Sequence of chain 1.A:
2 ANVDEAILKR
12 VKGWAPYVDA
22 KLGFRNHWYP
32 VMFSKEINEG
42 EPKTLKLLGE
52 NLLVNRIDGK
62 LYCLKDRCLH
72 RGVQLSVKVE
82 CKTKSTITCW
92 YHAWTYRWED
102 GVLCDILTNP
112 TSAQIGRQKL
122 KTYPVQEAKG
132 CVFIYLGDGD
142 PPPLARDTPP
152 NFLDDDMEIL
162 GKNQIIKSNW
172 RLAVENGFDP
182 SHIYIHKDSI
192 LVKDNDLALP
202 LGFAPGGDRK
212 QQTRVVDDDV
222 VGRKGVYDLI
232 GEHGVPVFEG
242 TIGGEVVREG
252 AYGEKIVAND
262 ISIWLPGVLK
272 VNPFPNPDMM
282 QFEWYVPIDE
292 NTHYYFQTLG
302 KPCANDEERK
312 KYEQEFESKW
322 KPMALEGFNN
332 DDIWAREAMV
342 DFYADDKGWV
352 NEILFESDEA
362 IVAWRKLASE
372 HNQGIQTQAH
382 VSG

This small molecule binds to this protein.
Small molecule (SMILES): c1ccc2c(c1)[nH]c1ccccc12

Binding-site contacts:
Ligand atom C1 contacts residue GLU284 of chain 1.A at 3.6 Å.
Ligand atom C3 contacts residue GLN282 of chain 1.A at 3.7 Å.
Ligand atom C9A contacts residue HIS183 of chain 1.A at 4.2 Å.
Ligand atom C8 contacts residue HIS183 of chain 1.A at 3.6 Å.
Ligand atom C7 contacts residue ILE262 of chain 1.A at 3.2 Å (hydrophobic).
Ligand atom C5 contacts residue ALA259 of chain 1.A at 3.7 Å (hydrophobic).
Ligand atom C4B contacts residue ILE262 of chain 1.A at 4.2 Å (hydrophobic).
Ligand atom C2 contacts residue ASN330 of chain 1.A at 3.1 Å.
Ligand atom C5 contacts residue VAL272 of chain 1.A at 4.2 Å (hydrophobic).
Ligand atom C4 contacts residue VAL272 of chain 1.A at 4.2 Å (hydrophobic).
Ligand atom N9 contacts residue LEU270 of chain 1.A at 4.0 Å.
Ligand atom C8 contacts residue GLY178 of chain 1.A at 4.0 Å.
Ligand atom N9 contacts residue HIS183 of chain 1.A at 3.3 Å.
Ligand atom C4A contacts residue VAL272 of chain 1.A at 4.0 Å (hydrophobic).
Ligand atom C3 contacts residue ASN330 of chain 1.A at 3.4 Å.
Ligand atom C8A contacts residue HIS183 of chain 1.A at 3.5 Å.
Ligand atom C8A contacts residue GLY178 of chain 1.A at 3.7 Å.
Ligand atom C1 contacts residue LEU270 of chain 1.A at 3.6 Å (hydrophobic).
Ligand atom C3 contacts residue PHE275 of chain 1.A at 3.6 Å (hydrophobic).
Ligand atom C6 contacts residue ILE262 of chain 1.A at 3.7 Å (hydrophobic).
Ligand atom C8 contacts residue ASP180 of chain 1.A at 3.9 Å.
Ligand atom C9A contacts residue GLY178 of chain 1.A at 4.0 Å.
Ligand atom C1 contacts residue ASN330 of chain 1.A at 3.9 Å.
Ligand atom C4 contacts residue PHE329 of chain 1.A at 3.5 Å (hydrophobic).
Ligand atom N9 contacts residue GLY178 of chain 1.A at 2.9 Å (h-bond).
Ligand atom C5 contacts residue ILE262 of chain 1.A at 4.2 Å (hydrophobic).
Ligand atom C9A contacts residue FE21 of chain 1.E at 3.7 Å.
Ligand atom C8 contacts residue ILE262 of chain 1.A at 3.3 Å (hydrophobic).
Ligand atom C4A contacts residue PHE329 of chain 1.A at 4.1 Å (hydrophobic).
Ligand atom C2 contacts residue GLU284 of chain 1.A at 3.5 Å.
Ligand atom C1 contacts residue FE21 of chain 1.E at 3.8 Å.
Ligand atom C9A contacts residue LEU270 of chain 1.A at 3.9 Å (hydrophobic).
Ligand atom C3 contacts residue PHE329 of chain 1.A at 4.0 Å (hydrophobic).
Ligand atom C4A contacts residue FE21 of chain 1.E at 4.2 Å.
Ligand atom C4 contacts residue PHE275 of chain 1.A at 3.5 Å (hydrophobic).
Ligand atom C6 contacts residue ALA259 of chain 1.A at 3.3 Å (hydrophobic).
Ligand atom C8A contacts residue ILE262 of chain 1.A at 3.8 Å (hydrophobic).
Ligand atom N9 contacts residue FE21 of chain 1.E at 3.8 Å.
Ligand atom C9A contacts residue VAL272 of chain 1.A at 4.1 Å (hydrophobic).
Ligand atom C2 contacts residue GLN282 of chain 1.A at 3.6 Å.